This protein binds this small molecule.
Small molecule (SMILES): NCCCC[C@H](N)C(=O)N[C@@H](CC1=c2ccccc2=NC1)C(=O)N[C@@H](CC(=O)O)C(=O)N[C@@H](CC(=O)O)C(=O)N[C@@H](Cc1ccccc1)C(=O)O

Sequence of chain 1.A:
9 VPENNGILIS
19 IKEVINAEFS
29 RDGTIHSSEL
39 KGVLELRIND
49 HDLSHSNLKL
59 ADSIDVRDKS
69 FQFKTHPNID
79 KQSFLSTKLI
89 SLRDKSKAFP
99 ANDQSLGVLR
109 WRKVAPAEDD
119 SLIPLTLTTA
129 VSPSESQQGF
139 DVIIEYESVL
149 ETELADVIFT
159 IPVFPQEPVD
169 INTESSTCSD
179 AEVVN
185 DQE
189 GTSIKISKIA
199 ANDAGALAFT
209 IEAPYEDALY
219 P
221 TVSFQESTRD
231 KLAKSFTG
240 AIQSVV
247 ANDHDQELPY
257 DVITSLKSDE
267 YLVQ

Binding-site contacts:
Ligand atom CE3 contacts residue GLY105 of chain 1.A at 3.2 Å.
Ligand atom CD2 contacts residue HIS74 of chain 1.A at 3.9 Å.
Ligand atom CZ3 contacts residue VAL106 of chain 1.A at 3.9 Å (hydrophobic).
Ligand atom O contacts residue LEU104 of chain 1.A at 3.8 Å.
Ligand atom CZ contacts residue ASN76 of chain 1.A at 3.7 Å.
Ligand atom CG contacts residue PRO75 of chain 1.A at 3.6 Å (hydrophobic).
Ligand atom OD2 contacts residue SER103 of chain 1.A at 3.6 Å.
Ligand atom CE1 contacts residue HIS74 of chain 1.A at 3.4 Å.
Ligand atom CH2 contacts residue LYS72 of chain 1.A at 3.5 Å.
Ligand atom CE3 contacts residue HIS74 of chain 1.A at 3.4 Å.
Ligand atom NE1 contacts residue PRO75 of chain 1.A at 3.8 Å.
Ligand atom CD2 contacts residue PRO75 of chain 1.A at 3.8 Å (hydrophobic).
Ligand atom O contacts residue HIS74 of chain 1.A at 3.0 Å (h-bond).
Ligand atom C contacts residue HIS74 of chain 1.A at 3.9 Å.
Ligand atom CE1 contacts residue ASN76 of chain 1.A at 3.7 Å.
Ligand atom CH2 contacts residue ARG108 of chain 1.A at 3.9 Å.
Ligand atom CZ contacts residue LEU104 of chain 1.A at 3.4 Å (hydrophobic).
Ligand atom O contacts residue LYS95 of chain 1.A at 2.9 Å (salt-bridge).
Ligand atom CD1 contacts residue ASN76 of chain 1.A at 3.8 Å.
Ligand atom CG contacts residue HIS74 of chain 1.A at 4.0 Å.
Ligand atom CZ3 contacts residue GLY105 of chain 1.A at 3.2 Å.
Ligand atom CZ2 contacts residue HIS74 of chain 1.A at 3.9 Å.
Ligand atom CD2 contacts residue PRO98 of chain 1.A at 3.6 Å (hydrophobic).
Ligand atom CZ2 contacts residue THR73 of chain 1.A at 3.7 Å.
Ligand atom CD1 contacts residue LEU104 of chain 1.A at 3.3 Å (hydrophobic).
Ligand atom CE2 contacts residue ASN76 of chain 1.A at 3.9 Å.
Ligand atom CE2 contacts residue LEU90 of chain 1.A at 3.8 Å (hydrophobic).
Ligand atom CZ3 contacts residue ARG108 of chain 1.A at 3.9 Å.
Ligand atom CH2 contacts residue HIS74 of chain 1.A at 3.5 Å.
Ligand atom C contacts residue ASN76 of chain 1.A at 3.8 Å.
Ligand atom CE1 contacts residue LEU104 of chain 1.A at 3.1 Å (hydrophobic).
Ligand atom CD1 contacts residue HIS74 of chain 1.A at 3.9 Å.
Ligand atom CH2 contacts residue THR73 of chain 1.A at 3.7 Å.
Ligand atom CB contacts residue HIS74 of chain 1.A at 3.6 Å.
Ligand atom CZ contacts residue LEU90 of chain 1.A at 3.9 Å (hydrophobic).
Ligand atom OXT contacts residue ASN76 of chain 1.A at 3.4 Å (h-bond).
Ligand atom CZ3 contacts residue HIS74 of chain 1.A at 3.7 Å.
Ligand atom CD1 contacts residue PRO75 of chain 1.A at 3.6 Å (hydrophobic).
Ligand atom C contacts residue LYS95 of chain 1.A at 3.6 Å.
Ligand atom OXT contacts residue LYS95 of chain 1.A at 3.4 Å (salt-bridge).